Sequence of chain 3.B:
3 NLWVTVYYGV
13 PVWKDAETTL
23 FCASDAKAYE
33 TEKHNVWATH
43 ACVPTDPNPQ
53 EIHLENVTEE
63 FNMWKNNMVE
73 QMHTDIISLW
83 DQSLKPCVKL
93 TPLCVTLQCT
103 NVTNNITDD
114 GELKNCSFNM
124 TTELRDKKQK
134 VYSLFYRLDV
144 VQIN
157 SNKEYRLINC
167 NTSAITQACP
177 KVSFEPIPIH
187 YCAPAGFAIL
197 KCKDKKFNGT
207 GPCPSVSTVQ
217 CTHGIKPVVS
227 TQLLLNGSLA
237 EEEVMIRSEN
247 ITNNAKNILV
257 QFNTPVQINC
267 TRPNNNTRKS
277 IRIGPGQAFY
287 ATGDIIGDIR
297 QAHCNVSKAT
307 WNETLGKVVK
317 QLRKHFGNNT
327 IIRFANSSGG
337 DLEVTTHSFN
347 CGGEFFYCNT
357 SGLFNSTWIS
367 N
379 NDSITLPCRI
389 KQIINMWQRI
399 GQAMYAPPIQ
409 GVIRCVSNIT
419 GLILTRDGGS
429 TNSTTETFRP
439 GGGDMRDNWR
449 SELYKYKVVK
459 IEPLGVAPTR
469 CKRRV

Binding-site contacts:
Ligand atom N2 contacts residue ASN308 of chain 3.B at 2.5 Å (h-bond).
Ligand atom C5 contacts residue ASN308 of chain 3.B at 3.6 Å.
Ligand atom O7 contacts residue ASN308 of chain 3.B at 4.4 Å.
Ligand atom C2 contacts residue ASN308 of chain 3.B at 2.5 Å.
Ligand atom C4 contacts residue ASN308 of chain 3.B at 4.2 Å.
Ligand atom C8 contacts residue ASN308 of chain 3.B at 3.6 Å.
Ligand atom C3 contacts residue ASN308 of chain 3.B at 3.8 Å.
Ligand atom C8 contacts residue TRP364 of chain 3.B at 3.9 Å (hydrophobic).
Ligand atom C1 contacts residue ASN308 of chain 3.B at 1.4 Å.
Ligand atom N2 contacts residue TRP364 of chain 3.B at 4.4 Å.
Ligand atom O5 contacts residue ASN308 of chain 3.B at 2.4 Å (h-bond).
Ligand atom O6 contacts residue GLU309 of chain 3.B at 4.3 Å.
Ligand atom C7 contacts residue ASN308 of chain 3.B at 3.4 Å.

A protein and the small-molecule ligand that binds it are described below.
Small molecule (SMILES): CC(=O)N[C@@H]1[C@@H](O)[C@H](O)[C@@H](CO)O[C@H]1O